A protein and the small-molecule ligand that binds it are described below.
Small molecule (SMILES): CC(=O)N1CCC[C@H]1C(=O)N[C@@H](C)C(=O)N[C@@H](Cc1ccccc1)[C@@H](O)[C@H](C)CO

Sequence of chain 1.N:
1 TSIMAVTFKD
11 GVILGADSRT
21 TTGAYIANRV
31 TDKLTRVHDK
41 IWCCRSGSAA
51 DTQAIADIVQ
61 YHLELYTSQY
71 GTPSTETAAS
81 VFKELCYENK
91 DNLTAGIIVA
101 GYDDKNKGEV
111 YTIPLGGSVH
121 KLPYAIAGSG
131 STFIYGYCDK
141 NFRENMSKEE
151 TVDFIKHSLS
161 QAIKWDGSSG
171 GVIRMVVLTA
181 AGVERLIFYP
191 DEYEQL

Sequence of chain 1.H:
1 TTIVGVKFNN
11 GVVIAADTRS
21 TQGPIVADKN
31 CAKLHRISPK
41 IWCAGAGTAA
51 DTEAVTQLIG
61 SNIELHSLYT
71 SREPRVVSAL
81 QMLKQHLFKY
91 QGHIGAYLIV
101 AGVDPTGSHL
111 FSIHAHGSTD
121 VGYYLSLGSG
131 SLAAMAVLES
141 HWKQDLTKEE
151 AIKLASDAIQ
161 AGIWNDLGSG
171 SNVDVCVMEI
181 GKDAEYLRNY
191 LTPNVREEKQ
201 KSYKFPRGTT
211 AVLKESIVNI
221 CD

Binding-site contacts:
Ligand atom CA contacts residue GLY47 of chain 1.N at 3.4 Å.
Ligand atom CE1 contacts residue ALA49 of chain 1.N at 3.7 Å (hydrophobic).
Ligand atom CZ contacts residue THR31 of chain 1.N at 3.5 Å.
Ligand atom C3 contacts residue THR1 of chain 1.N at 2.5 Å.
Ligand atom C contacts residue THR1 of chain 1.N at 1.4 Å.
Ligand atom O contacts residue THR21 of chain 1.N at 3.0 Å (h-bond).
Ligand atom N contacts residue THR21 of chain 1.N at 2.9 Å (h-bond).
Ligand atom C3 contacts residue ARG19 of chain 1.N at 3.4 Å.
Ligand atom CA contacts residue THR21 of chain 1.N at 3.1 Å.
Ligand atom O contacts residue SER46 of chain 1.N at 3.7 Å.
Ligand atom CA contacts residue THR1 of chain 1.N at 2.4 Å.
Ligand atom CE2 contacts residue LYS33 of chain 1.N at 3.6 Å.
Ligand atom CE2 contacts residue ARG45 of chain 1.N at 2.9 Å.
Ligand atom C contacts residue THR21 of chain 1.N at 3.5 Å.
Ligand atom CE1 contacts residue THR31 of chain 1.N at 3.7 Å.
Ligand atom CB contacts residue GLY47 of chain 1.N at 3.7 Å.
Ligand atom O contacts residue THR21 of chain 1.N at 3.7 Å.
Ligand atom CD contacts residue THR22 of chain 1.N at 3.7 Å.
Ligand atom N contacts residue THR22 of chain 1.N at 3.6 Å.
Ligand atom CA contacts residue THR22 of chain 1.N at 3.7 Å.
Ligand atom O contacts residue SER168 of chain 1.N at 3.6 Å.
Ligand atom C1 contacts residue THR1 of chain 1.N at 2.5 Å.
Ligand atom O contacts residue THR1 of chain 1.N at 3.3 Å (h-bond).
Ligand atom CG contacts residue THR1 of chain 1.N at 3.7 Å.
Ligand atom CH3 contacts residue HIS114 of chain 1.H at 3.5 Å.
Ligand atom O contacts residue THR20 of chain 1.N at 3.5 Å.
Ligand atom O contacts residue GLY47 of chain 1.N at 3.0 Å (h-bond).
Ligand atom CD2 contacts residue ARG45 of chain 1.N at 3.6 Å.
Ligand atom C2 contacts residue THR1 of chain 1.N at 1.5 Å.
Ligand atom C contacts residue GLY47 of chain 1.N at 3.6 Å.
Ligand atom N contacts residue GLY47 of chain 1.N at 2.8 Å (h-bond).
Ligand atom O contacts residue THR1 of chain 1.N at 2.3 Å (h-bond).
Ligand atom CD contacts residue HIS114 of chain 1.H at 3.3 Å.
Ligand atom C3 contacts residue SER168 of chain 1.N at 3.1 Å.
Ligand atom CZ contacts residue ARG45 of chain 1.N at 3.3 Å.
Ligand atom CD2 contacts residue LYS33 of chain 1.N at 3.7 Å.
Ligand atom N contacts residue THR1 of chain 1.N at 3.7 Å.
Ligand atom CE1 contacts residue THR20 of chain 1.N at 3.3 Å.
Ligand atom CB contacts residue THR1 of chain 1.N at 2.6 Å.
Ligand atom O contacts residue ALA49 of chain 1.N at 3.2 Å (h-bond).